This small molecule binds to this protein.
Small molecule (SMILES): O=c1ccn([C@@H]2O[C@H](CO[P](=O)(O)O[P](=O)(O)O[C@H]3O[C@H](CO)[C@H](O)[C@H](O)[C@H]3O)[C@@H](O)[C@H]2O)c(=O)[nH]1

Sequence of chain 1.E:
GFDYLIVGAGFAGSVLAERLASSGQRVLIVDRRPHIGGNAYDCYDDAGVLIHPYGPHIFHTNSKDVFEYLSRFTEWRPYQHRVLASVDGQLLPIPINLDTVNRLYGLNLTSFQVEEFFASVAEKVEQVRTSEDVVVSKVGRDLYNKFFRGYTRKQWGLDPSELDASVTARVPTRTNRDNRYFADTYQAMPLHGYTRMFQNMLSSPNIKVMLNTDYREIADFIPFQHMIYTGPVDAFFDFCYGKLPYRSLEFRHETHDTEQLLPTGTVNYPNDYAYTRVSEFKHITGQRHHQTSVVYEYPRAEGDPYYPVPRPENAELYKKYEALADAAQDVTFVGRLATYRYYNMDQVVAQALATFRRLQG

Binding-site contacts:
Ligand atom O2 contacts residue THR180 of chain 1.E at 3.6 Å (h-bond).
Ligand atom O1B contacts residue TYR335 of chain 1.E at 2.9 Å (h-bond).
Ligand atom N3 contacts residue TYR179 of chain 1.E at 3.4 Å.
Ligand atom C2 contacts residue PHE176 of chain 1.E at 3.6 Å (hydrophobic).
Ligand atom C3' contacts residue TYR209 of chain 1.E at 3.6 Å (hydrophobic).
Ligand atom C6' contacts residue ARG305 of chain 1.E at 3.5 Å.
Ligand atom O2B contacts residue TYR335 of chain 1.E at 3.3 Å.
Ligand atom O2D contacts residue VAL195 of chain 1.E at 3.4 Å.
Ligand atom O3D contacts residue TRP184 of chain 1.E at 2.9 Å (h-bond).
Ligand atom O2D contacts residue THR196 of chain 1.E at 3.2 Å.
Ligand atom O3' contacts residue PHE210 of chain 1.E at 3.0 Å.
Ligand atom C5 contacts residue ASN296 of chain 1.E at 3.6 Å.
Ligand atom O3A contacts residue TYR370 of chain 1.E at 3.1 Å (h-bond).
Ligand atom C4 contacts residue ASN296 of chain 1.E at 3.6 Å.
Ligand atom O1A contacts residue TYR209 of chain 1.E at 2.8 Å (h-bond).
Ligand atom O2 contacts residue TYR179 of chain 1.E at 3.3 Å.
Ligand atom O2 contacts residue PHE175 of chain 1.E at 3.4 Å (h-bond).
Ligand atom O2A contacts residue ARG198 of chain 1.E at 3.2 Å (salt-bridge).
Ligand atom O2 contacts residue PHE176 of chain 1.E at 3.0 Å.
Ligand atom O2' contacts residue ASN372 of chain 1.E at 3.6 Å.
Ligand atom O3' contacts residue TYR209 of chain 1.E at 3.4 Å.
Ligand atom O2' contacts residue ARG198 of chain 1.E at 2.9 Å (salt-bridge).
Ligand atom O2B contacts residue TYR370 of chain 1.E at 2.9 Å (h-bond).
Ligand atom O4' contacts residue FAD1 of chain 1.S at 3.3 Å (h-bond).
Ligand atom C1' contacts residue FAD1 of chain 1.S at 3.5 Å.
Ligand atom O1B contacts residue ARG305 of chain 1.E at 3.4 Å (salt-bridge).
Ligand atom C2 contacts residue TYR179 of chain 1.E at 3.6 Å (hydrophobic).
Ligand atom O2D contacts residue TRP184 of chain 1.E at 3.5 Å (h-bond).
Ligand atom O5' contacts residue FAD1 of chain 1.S at 3.6 Å (h-bond).
Ligand atom O6' contacts residue HIS109 of chain 1.E at 3.2 Å (h-bond).
Ligand atom C5' contacts residue ARG305 of chain 1.E at 3.1 Å.
Ligand atom O4 contacts residue ASN296 of chain 1.E at 2.9 Å (h-bond).
Ligand atom O4D contacts residue THR196 of chain 1.E at 3.6 Å.
Ligand atom O4' contacts residue PHE210 of chain 1.E at 3.2 Å.
Ligand atom O5' contacts residue ARG305 of chain 1.E at 3.2 Å (salt-bridge).
Ligand atom N3 contacts residue PHE175 of chain 1.E at 3.2 Å (h-bond).
Ligand atom O3B contacts residue ARG305 of chain 1.E at 3.0 Å (salt-bridge).
Ligand atom O2D contacts residue THR180 of chain 1.E at 3.2 Å (h-bond).
Ligand atom C4' contacts residue TYR209 of chain 1.E at 3.5 Å (hydrophobic).
Ligand atom PB contacts residue TYR370 of chain 1.E at 3.4 Å.